A small-molecule ligand and the protein it binds are described below.
Small molecule (SMILES): CC(=O)N[C@H]1[C@H](O[C@H]2[C@H](O)[C@@H](NC(C)=O)CO[C@@H]2CO)O[C@H](CO)[C@@H](O)[C@@H]1O

Binding-site contacts:
Ligand atom C2 contacts residue ASN154 of chain 1.E at 3.5 Å.
Ligand atom N2 contacts residue THR156 of chain 1.E at 3.6 Å (h-bond).
Ligand atom O7 contacts residue ASN154 of chain 1.E at 2.6 Å (h-bond).
Ligand atom C7 contacts residue THR156 of chain 1.E at 3.9 Å.
Ligand atom C8 contacts residue THR156 of chain 1.E at 4.0 Å.
Ligand atom O5 contacts residue ASN154 of chain 1.E at 4.0 Å.
Ligand atom N2 contacts residue ASN154 of chain 1.E at 3.8 Å.
Ligand atom C1 contacts residue THR156 of chain 1.E at 3.6 Å.
Ligand atom C6 contacts residue MET151 of chain 1.E at 4.5 Å (hydrophobic).
Ligand atom C8 contacts residue ASN154 of chain 1.E at 3.6 Å.
Ligand atom C2 contacts residue THR156 of chain 1.E at 4.2 Å.
Ligand atom O6 contacts residue MET151 of chain 1.E at 3.4 Å.
Ligand atom C1 contacts residue ASN154 of chain 1.E at 3.4 Å.
Ligand atom C7 contacts residue ASN154 of chain 1.E at 3.3 Å.

Sequence of chain 1.E:
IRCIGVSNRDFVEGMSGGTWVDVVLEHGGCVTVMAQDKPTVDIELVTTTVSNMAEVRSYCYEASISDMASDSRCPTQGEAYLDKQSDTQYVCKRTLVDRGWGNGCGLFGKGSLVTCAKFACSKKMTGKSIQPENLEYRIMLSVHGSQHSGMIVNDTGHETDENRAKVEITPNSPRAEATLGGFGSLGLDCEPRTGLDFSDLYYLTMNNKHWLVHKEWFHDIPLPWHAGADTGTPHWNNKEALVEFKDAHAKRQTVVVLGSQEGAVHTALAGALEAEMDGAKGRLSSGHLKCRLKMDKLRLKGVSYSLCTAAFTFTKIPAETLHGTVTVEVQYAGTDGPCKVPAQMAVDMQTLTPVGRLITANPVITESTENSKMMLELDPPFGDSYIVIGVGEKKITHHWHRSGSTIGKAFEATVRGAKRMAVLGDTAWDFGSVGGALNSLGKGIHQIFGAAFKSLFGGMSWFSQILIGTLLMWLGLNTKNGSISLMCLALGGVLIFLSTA